A protein and the small-molecule ligand that binds it are described below.
Small molecule (SMILES): CC(=O)N[C@H]1[C@H](O[C@H]2[C@H](O)[C@@H](NC(C)=O)CO[C@@H]2CO)O[C@H](CO)[C@@H](O[C@@H]2O[C@H](CO)[C@@H](O)[C@H](O)[C@@H]2O)[C@@H]1O

Binding-site contacts:
Ligand atom C1 contacts residue ASN55 of chain 2.A at 1.4 Å.
Ligand atom C2 contacts residue ASN55 of chain 2.A at 2.5 Å.
Ligand atom C7 contacts residue ASN55 of chain 2.A at 3.5 Å.
Ligand atom N2 contacts residue ASN55 of chain 2.A at 3.0 Å (h-bond).
Ligand atom C3 contacts residue ASN55 of chain 2.A at 3.8 Å.
Ligand atom C4 contacts residue ASN55 of chain 2.A at 4.2 Å.
Ligand atom O5 contacts residue TYR86 of chain 2.A at 4.1 Å.
Ligand atom O6 contacts residue TYR86 of chain 2.A at 3.1 Å (h-bond).
Ligand atom O5 contacts residue ASN55 of chain 2.A at 2.3 Å (h-bond).
Ligand atom C6 contacts residue TYR86 of chain 2.A at 4.4 Å (hydrophobic).
Ligand atom O7 contacts residue ASN55 of chain 2.A at 3.6 Å (h-bond).
Ligand atom C5 contacts residue ASN55 of chain 2.A at 3.6 Å.

Sequence of chain 2.A:
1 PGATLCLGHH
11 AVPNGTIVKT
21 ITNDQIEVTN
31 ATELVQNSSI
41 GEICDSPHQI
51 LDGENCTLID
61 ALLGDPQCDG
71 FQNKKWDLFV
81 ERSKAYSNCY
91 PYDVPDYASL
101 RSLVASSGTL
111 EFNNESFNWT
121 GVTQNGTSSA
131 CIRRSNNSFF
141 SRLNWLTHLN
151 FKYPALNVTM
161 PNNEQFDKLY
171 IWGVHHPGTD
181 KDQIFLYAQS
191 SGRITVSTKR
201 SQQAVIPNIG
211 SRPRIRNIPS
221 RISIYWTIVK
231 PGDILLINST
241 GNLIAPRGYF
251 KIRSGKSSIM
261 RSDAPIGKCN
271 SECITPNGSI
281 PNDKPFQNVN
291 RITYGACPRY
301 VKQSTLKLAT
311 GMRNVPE